Binding-site contacts:
Ligand atom C7 contacts residue TYR262 of chain 2.A at 3.9 Å (hydrophobic).
Ligand atom C5 contacts residue HIS363 of chain 2.A at 3.9 Å.
Ligand atom C1 contacts residue ASN359 of chain 2.A at 1.5 Å.
Ligand atom C8 contacts residue TYR262 of chain 2.A at 4.0 Å (hydrophobic).
Ligand atom C1 contacts residue SER361 of chain 2.A at 3.5 Å.
Ligand atom C2 contacts residue ASN359 of chain 2.A at 2.5 Å.
Ligand atom C7 contacts residue ASP264 of chain 2.A at 3.8 Å.
Ligand atom C8 contacts residue ASN263 of chain 2.A at 3.5 Å.
Ligand atom C8 contacts residue ASP264 of chain 2.A at 4.2 Å.
Ligand atom O5 contacts residue HIS363 of chain 2.A at 3.6 Å.
Ligand atom C1 contacts residue HIS363 of chain 2.A at 3.8 Å.
Ligand atom N2 contacts residue ASN359 of chain 2.A at 2.9 Å (h-bond).
Ligand atom O7 contacts residue ASN359 of chain 2.A at 3.8 Å.
Ligand atom C7 contacts residue ASN359 of chain 2.A at 3.5 Å.
Ligand atom O7 contacts residue ASP264 of chain 2.A at 2.9 Å (salt-bridge).
Ligand atom C3 contacts residue ASN359 of chain 2.A at 3.8 Å.
Ligand atom O3 contacts residue ASP264 of chain 2.A at 4.3 Å.
Ligand atom C7 contacts residue SER361 of chain 2.A at 4.1 Å.
Ligand atom O7 contacts residue ASN263 of chain 2.A at 3.5 Å.
Ligand atom C2 contacts residue SER361 of chain 2.A at 3.6 Å.
Ligand atom C5 contacts residue ASN359 of chain 2.A at 3.6 Å.
Ligand atom O5 contacts residue ASN359 of chain 2.A at 2.3 Å (h-bond).
Ligand atom O7 contacts residue TYR262 of chain 2.A at 3.7 Å.
Ligand atom C7 contacts residue ASN263 of chain 2.A at 4.0 Å.
Ligand atom O5 contacts residue TYR332 of chain 2.A at 4.2 Å.
Ligand atom C3 contacts residue SER361 of chain 2.A at 3.8 Å.
Ligand atom O7 contacts residue PRO261 of chain 2.A at 4.4 Å.
Ligand atom C8 contacts residue ALA360 of chain 2.A at 4.0 Å (hydrophobic).
Ligand atom C8 contacts residue SER361 of chain 2.A at 4.1 Å.
Ligand atom C4 contacts residue ASN359 of chain 2.A at 4.2 Å.
Ligand atom N2 contacts residue SER361 of chain 2.A at 3.0 Å (h-bond).
Ligand atom C6 contacts residue HIS363 of chain 2.A at 3.5 Å.
Ligand atom O6 contacts residue HIS363 of chain 2.A at 4.0 Å.

A small-molecule ligand and the protein it binds are described below.
Small molecule (SMILES): CC(=O)N[C@H]1[C@H](O[C@H]2[C@H](O)[C@@H](NC(C)=O)CO[C@@H]2CO)O[C@H](CO)[C@@H](O)[C@@H]1O

Sequence of chain 2.A:
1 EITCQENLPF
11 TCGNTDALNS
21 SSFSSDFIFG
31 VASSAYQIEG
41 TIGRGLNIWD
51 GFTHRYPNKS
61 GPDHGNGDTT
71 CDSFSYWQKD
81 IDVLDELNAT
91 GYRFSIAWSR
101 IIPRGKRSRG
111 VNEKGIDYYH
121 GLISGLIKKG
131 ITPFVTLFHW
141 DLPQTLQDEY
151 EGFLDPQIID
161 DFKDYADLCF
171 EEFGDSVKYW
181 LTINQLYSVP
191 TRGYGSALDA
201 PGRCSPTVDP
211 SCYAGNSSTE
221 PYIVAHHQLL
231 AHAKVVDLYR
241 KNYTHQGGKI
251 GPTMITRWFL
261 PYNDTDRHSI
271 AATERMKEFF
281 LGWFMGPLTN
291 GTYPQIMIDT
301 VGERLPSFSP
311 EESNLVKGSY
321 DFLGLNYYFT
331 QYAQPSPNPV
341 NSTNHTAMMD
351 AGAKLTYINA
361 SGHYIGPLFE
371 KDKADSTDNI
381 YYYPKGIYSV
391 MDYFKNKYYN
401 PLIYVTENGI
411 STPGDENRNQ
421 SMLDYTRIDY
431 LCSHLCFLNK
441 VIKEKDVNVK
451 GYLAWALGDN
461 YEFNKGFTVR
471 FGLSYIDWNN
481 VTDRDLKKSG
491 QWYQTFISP